This protein binds this small molecule.
Small molecule (SMILES): CCCCCCCC(=O)OC[C@H](COP(=O)(O)OC1[C@H](O)[C@H](OP(=O)(O)O)C(O)[C@H](OP(=O)(O)O)[C@H]1O)OC(=O)CCCCCCC

Binding-site contacts:
Ligand atom O33 contacts residue LYS207 of chain 1.B at 4.2 Å.
Ligand atom O3C contacts residue TRP161 of chain 1.B at 3.8 Å.
Ligand atom O53 contacts residue SER326 of chain 1.B at 3.9 Å.
Ligand atom O4 contacts residue LYS208 of chain 1.B at 3.9 Å.
Ligand atom C3A contacts residue ARG214 of chain 1.B at 4.0 Å.
Ligand atom C2 contacts residue TRP161 of chain 1.B at 3.8 Å (hydrophobic).
Ligand atom C3C contacts residue TRP161 of chain 1.B at 4.2 Å (hydrophobic).
Ligand atom O2 contacts residue ASN159 of chain 1.B at 4.2 Å.
Ligand atom O31 contacts residue ARG333 of chain 1.B at 4.3 Å.
Ligand atom O12 contacts residue LYS211 of chain 1.B at 4.2 Å.
Ligand atom C4 contacts residue ARG333 of chain 1.B at 4.1 Å.
Ligand atom O53 contacts residue LYS208 of chain 1.B at 2.9 Å.
Ligand atom O1 contacts residue TRP161 of chain 1.B at 3.3 Å (h-bond).
Ligand atom O33 contacts residue ARG333 of chain 1.B at 4.0 Å.
Ligand atom O52 contacts residue SER326 of chain 1.B at 3.1 Å (h-bond).
Ligand atom O1B contacts residue LEU160 of chain 1.B at 3.1 Å (h-bond).
Ligand atom C1A contacts residue ARG214 of chain 1.B at 4.0 Å.
Ligand atom O1A contacts residue ARG214 of chain 1.B at 2.9 Å (salt-bridge).
Ligand atom C1B contacts residue LEU160 of chain 1.B at 4.2 Å (hydrophobic).
Ligand atom C7A contacts residue LEU210 of chain 1.B at 4.1 Å (hydrophobic).
Ligand atom P5 contacts residue SER326 of chain 1.B at 4.0 Å.
Ligand atom O11 contacts residue TRP161 of chain 1.B at 4.3 Å.
Ligand atom C5A contacts residue ARG214 of chain 1.B at 4.1 Å.
Ligand atom O32 contacts residue LYS207 of chain 1.B at 2.5 Å (salt-bridge).
Ligand atom C5B contacts residue GLY164 of chain 1.B at 4.2 Å.
Ligand atom O11 contacts residue ASN159 of chain 1.B at 3.5 Å (h-bond).
Ligand atom O52 contacts residue LYS211 of chain 1.B at 3.5 Å.
Ligand atom O2C contacts residue TRP161 of chain 1.B at 3.9 Å.
Ligand atom C5A contacts residue LEU210 of chain 1.B at 3.3 Å (hydrophobic).
Ligand atom C3C contacts residue LEU160 of chain 1.B at 3.9 Å (hydrophobic).
Ligand atom O33 contacts residue SER204 of chain 1.B at 4.0 Å.
Ligand atom O1B contacts residue TRP161 of chain 1.B at 3.6 Å.
Ligand atom O51 contacts residue THR329 of chain 1.B at 3.7 Å.
Ligand atom O51 contacts residue SER326 of chain 1.B at 4.1 Å.
Ligand atom O6 contacts residue LYS211 of chain 1.B at 3.1 Å.
Ligand atom C4A contacts residue LEU210 of chain 1.B at 4.2 Å (hydrophobic).
Ligand atom O4 contacts residue ARG333 of chain 1.B at 2.9 Å (salt-bridge).
Ligand atom C1 contacts residue TRP161 of chain 1.B at 3.8 Å (hydrophobic).
Ligand atom C2C contacts residue TRP161 of chain 1.B at 3.6 Å (hydrophobic).
Ligand atom P3 contacts residue LYS207 of chain 1.B at 4.0 Å.

Sequence of chain 1.B:
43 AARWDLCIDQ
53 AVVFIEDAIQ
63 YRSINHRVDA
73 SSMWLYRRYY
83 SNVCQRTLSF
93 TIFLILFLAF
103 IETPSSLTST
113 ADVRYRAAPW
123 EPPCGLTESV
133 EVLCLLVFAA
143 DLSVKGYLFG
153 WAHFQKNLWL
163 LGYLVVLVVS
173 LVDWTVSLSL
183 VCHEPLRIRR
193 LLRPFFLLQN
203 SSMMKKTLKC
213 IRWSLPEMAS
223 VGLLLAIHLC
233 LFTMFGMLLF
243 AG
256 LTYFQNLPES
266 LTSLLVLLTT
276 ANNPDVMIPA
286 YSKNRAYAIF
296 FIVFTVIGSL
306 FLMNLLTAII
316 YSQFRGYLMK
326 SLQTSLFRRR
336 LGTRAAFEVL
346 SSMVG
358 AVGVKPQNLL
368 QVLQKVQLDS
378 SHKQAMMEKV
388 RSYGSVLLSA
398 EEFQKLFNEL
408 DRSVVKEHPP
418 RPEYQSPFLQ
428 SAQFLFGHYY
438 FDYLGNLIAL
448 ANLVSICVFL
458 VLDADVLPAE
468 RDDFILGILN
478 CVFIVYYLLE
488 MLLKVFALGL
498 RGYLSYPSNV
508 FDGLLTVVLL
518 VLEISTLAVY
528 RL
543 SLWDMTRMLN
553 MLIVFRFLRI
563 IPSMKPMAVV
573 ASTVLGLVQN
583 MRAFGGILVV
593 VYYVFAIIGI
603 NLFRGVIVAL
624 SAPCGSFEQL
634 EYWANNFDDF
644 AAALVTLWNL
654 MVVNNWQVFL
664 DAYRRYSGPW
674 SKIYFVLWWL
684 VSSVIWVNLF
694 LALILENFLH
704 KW